Sequence of chain 1.A:
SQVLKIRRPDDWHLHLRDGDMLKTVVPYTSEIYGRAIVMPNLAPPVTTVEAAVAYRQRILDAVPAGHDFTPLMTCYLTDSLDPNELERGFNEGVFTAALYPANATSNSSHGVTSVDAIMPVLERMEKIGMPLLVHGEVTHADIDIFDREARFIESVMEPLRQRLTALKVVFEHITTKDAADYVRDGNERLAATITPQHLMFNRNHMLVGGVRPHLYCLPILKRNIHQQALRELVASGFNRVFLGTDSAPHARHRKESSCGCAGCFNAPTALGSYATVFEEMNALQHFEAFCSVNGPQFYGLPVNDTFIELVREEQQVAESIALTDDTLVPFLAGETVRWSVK

Binding-site contacts:
Ligand atom O71 contacts residue ARG20 of chain 1.A at 2.9 Å (salt-bridge).
Ligand atom C7 contacts residue ARG20 of chain 1.A at 3.5 Å.
Ligand atom O72 contacts residue ARG20 of chain 1.A at 2.9 Å (salt-bridge).
Ligand atom N1 contacts residue ALA266 of chain 1.A at 3.1 Å (h-bond).
Ligand atom C7 contacts residue HIS18 of chain 1.A at 4.3 Å.
Ligand atom C5 contacts residue ASN44 of chain 1.A at 4.2 Å.
Ligand atom O4 contacts residue HIS139 of chain 1.A at 3.0 Å.
Ligand atom O2 contacts residue LEU222 of chain 1.A at 2.9 Å (h-bond).
Ligand atom C7 contacts residue ALA252 of chain 1.A at 3.9 Å (hydrophobic).
Ligand atom C6 contacts residue ALA252 of chain 1.A at 3.9 Å (hydrophobic).
Ligand atom C6 contacts residue ALA266 of chain 1.A at 4.1 Å (hydrophobic).
Ligand atom O4 contacts residue LEU222 of chain 1.A at 4.0 Å.
Ligand atom O2 contacts residue GLY267 of chain 1.A at 3.3 Å (h-bond).
Ligand atom O4 contacts residue ZN1 of chain 1.D at 2.7 Å.
Ligand atom O71 contacts residue ALA252 of chain 1.A at 3.8 Å.
Ligand atom C7 contacts residue ASN44 of chain 1.A at 3.9 Å.
Ligand atom C6 contacts residue ZN1 of chain 1.C at 4.3 Å.
Ligand atom O71 contacts residue ALA266 of chain 1.A at 3.1 Å (h-bond).
Ligand atom C2 contacts residue ASP250 of chain 1.A at 3.9 Å.
Ligand atom O72 contacts residue HIS18 of chain 1.A at 3.5 Å (h-bond).
Ligand atom C2 contacts residue LEU222 of chain 1.A at 3.7 Å (hydrophobic).
Ligand atom C4 contacts residue HIS139 of chain 1.A at 4.1 Å.
Ligand atom C4 contacts residue ZN1 of chain 1.D at 3.5 Å.
Ligand atom O2 contacts residue CYS221 of chain 1.A at 3.4 Å.
Ligand atom C7 contacts residue HIS254 of chain 1.A at 4.2 Å.
Ligand atom N1 contacts residue ALA252 of chain 1.A at 3.7 Å.
Ligand atom C2 contacts residue GLY267 of chain 1.A at 4.1 Å.
Ligand atom O2 contacts residue ALA266 of chain 1.A at 3.3 Å.
Ligand atom C4 contacts residue LEU222 of chain 1.A at 3.9 Å (hydrophobic).
Ligand atom N3 contacts residue ASP250 of chain 1.A at 3.6 Å (salt-bridge).
Ligand atom O71 contacts residue HIS254 of chain 1.A at 3.0 Å (h-bond).
Ligand atom N1 contacts residue GLY267 of chain 1.A at 3.9 Å.
Ligand atom C6 contacts residue HIS18 of chain 1.A at 4.0 Å.
Ligand atom O4 contacts residue KCX102 of chain 1.A at 4.2 Å.
Ligand atom C4 contacts residue ZN1 of chain 1.C at 4.2 Å.
Ligand atom C7 contacts residue ALA266 of chain 1.A at 4.0 Å (hydrophobic).
Ligand atom N3 contacts residue ZN1 of chain 1.D at 4.1 Å.
Ligand atom O72 contacts residue ASN44 of chain 1.A at 2.8 Å (h-bond).
Ligand atom N3 contacts residue LEU222 of chain 1.A at 2.9 Å (h-bond).
Ligand atom C2 contacts residue ALA266 of chain 1.A at 3.6 Å (hydrophobic).

The small molecule below binds the protein below.
Small molecule (SMILES): O=C1C[C@@H](C(=O)O)NC(=O)N1